The protein below binds the small molecule below.
Small molecule (SMILES): O=C(O)c1ccc(B(O)O)cc1

Sequence of chain 1.B:
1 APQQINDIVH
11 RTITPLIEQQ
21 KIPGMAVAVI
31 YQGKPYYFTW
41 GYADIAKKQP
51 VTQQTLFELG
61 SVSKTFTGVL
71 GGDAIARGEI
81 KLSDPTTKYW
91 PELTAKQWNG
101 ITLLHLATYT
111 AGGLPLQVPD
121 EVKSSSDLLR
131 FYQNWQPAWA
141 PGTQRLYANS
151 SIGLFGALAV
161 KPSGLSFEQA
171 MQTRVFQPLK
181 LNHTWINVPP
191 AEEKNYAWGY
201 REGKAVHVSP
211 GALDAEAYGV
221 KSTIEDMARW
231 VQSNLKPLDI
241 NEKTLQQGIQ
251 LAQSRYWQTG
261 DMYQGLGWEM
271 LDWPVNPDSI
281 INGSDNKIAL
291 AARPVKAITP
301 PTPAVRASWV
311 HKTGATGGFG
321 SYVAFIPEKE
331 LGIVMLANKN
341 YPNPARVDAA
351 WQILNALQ

Binding-site contacts:
Ligand atom OB1 contacts residue TYR147 of chain 1.B at 4.4 Å.
Ligand atom OB2 contacts residue LYS64 of chain 1.B at 4.4 Å.
Ligand atom CP1 contacts residue TYR147 of chain 1.B at 4.4 Å (hydrophobic).
Ligand atom OX2 contacts residue ASN149 of chain 1.B at 4.1 Å.
Ligand atom CP2 contacts residue ASN149 of chain 1.B at 4.2 Å.
Ligand atom OB1 contacts residue ALA315 of chain 1.B at 2.8 Å (h-bond).
Ligand atom CP1 contacts residue ALA315 of chain 1.B at 4.0 Å (hydrophobic).
Ligand atom B contacts residue TYR147 of chain 1.B at 3.4 Å.
Ligand atom OX2 contacts residue TYR218 of chain 1.B at 4.0 Å.
Ligand atom OB1 contacts residue SER61 of chain 1.B at 2.5 Å (h-bond).
Ligand atom CP6 contacts residue ASN149 of chain 1.B at 4.0 Å.
Ligand atom OB2 contacts residue TYR147 of chain 1.B at 2.7 Å (h-bond).
Ligand atom CP4 contacts residue TYR218 of chain 1.B at 4.4 Å (hydrophobic).
Ligand atom CX contacts residue ASN149 of chain 1.B at 3.6 Å.
Ligand atom CX contacts residue GLN117 of chain 1.B at 4.2 Å.
Ligand atom OB1 contacts residue GLY60 of chain 1.B at 3.9 Å.
Ligand atom CP3 contacts residue TYR218 of chain 1.B at 3.5 Å (hydrophobic).
Ligand atom CP2 contacts residue SER61 of chain 1.B at 3.2 Å.
Ligand atom CP3 contacts residue SER61 of chain 1.B at 4.5 Å.
Ligand atom OX1 contacts residue GLN117 of chain 1.B at 2.9 Å (h-bond).
Ligand atom CP4 contacts residue ASN149 of chain 1.B at 3.3 Å.
Ligand atom B contacts residue SER61 of chain 1.B at 1.6 Å.
Ligand atom OB2 contacts residue SER61 of chain 1.B at 2.5 Å (h-bond).
Ligand atom CP6 contacts residue SER61 of chain 1.B at 3.7 Å.
Ligand atom CP2 contacts residue ALA315 of chain 1.B at 3.5 Å (hydrophobic).
Ligand atom CP3 contacts residue ALA315 of chain 1.B at 4.0 Å (hydrophobic).
Ligand atom B contacts residue ALA315 of chain 1.B at 4.1 Å.
Ligand atom OB1 contacts residue GLY314 of chain 1.B at 3.5 Å.
Ligand atom CP1 contacts residue ASN149 of chain 1.B at 4.2 Å.
Ligand atom CP5 contacts residue ASN149 of chain 1.B at 3.5 Å.
Ligand atom OX1 contacts residue ASN149 of chain 1.B at 4.2 Å.
Ligand atom CP1 contacts residue SER61 of chain 1.B at 2.6 Å.
Ligand atom B contacts residue LYS64 of chain 1.B at 3.9 Å.
Ligand atom CP5 contacts residue LEU116 of chain 1.B at 4.4 Å (hydrophobic).
Ligand atom CP3 contacts residue ASN149 of chain 1.B at 3.6 Å.
Ligand atom CP1 contacts residue LYS64 of chain 1.B at 4.1 Å.
Ligand atom CP6 contacts residue TYR147 of chain 1.B at 4.5 Å (hydrophobic).
Ligand atom CP2 contacts residue TYR218 of chain 1.B at 3.6 Å (hydrophobic).
Ligand atom CP2 contacts residue LYS64 of chain 1.B at 4.4 Å.